A protein and the small-molecule ligand that binds it are described below.
Small molecule (SMILES): COc1ccc(OCc2ccc(COc3c(Cl)cccc3Cl)cc2)c(Cl)c1

Sequence of chain 19.C:
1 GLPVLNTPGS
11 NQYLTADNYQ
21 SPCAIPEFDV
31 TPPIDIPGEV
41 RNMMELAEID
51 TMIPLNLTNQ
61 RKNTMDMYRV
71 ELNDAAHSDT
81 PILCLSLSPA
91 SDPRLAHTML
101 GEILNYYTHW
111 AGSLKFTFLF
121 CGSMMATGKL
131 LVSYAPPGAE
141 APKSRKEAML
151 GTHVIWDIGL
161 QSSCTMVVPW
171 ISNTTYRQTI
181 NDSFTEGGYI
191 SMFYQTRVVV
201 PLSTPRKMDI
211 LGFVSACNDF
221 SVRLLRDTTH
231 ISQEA

Sequence of chain 19.A:
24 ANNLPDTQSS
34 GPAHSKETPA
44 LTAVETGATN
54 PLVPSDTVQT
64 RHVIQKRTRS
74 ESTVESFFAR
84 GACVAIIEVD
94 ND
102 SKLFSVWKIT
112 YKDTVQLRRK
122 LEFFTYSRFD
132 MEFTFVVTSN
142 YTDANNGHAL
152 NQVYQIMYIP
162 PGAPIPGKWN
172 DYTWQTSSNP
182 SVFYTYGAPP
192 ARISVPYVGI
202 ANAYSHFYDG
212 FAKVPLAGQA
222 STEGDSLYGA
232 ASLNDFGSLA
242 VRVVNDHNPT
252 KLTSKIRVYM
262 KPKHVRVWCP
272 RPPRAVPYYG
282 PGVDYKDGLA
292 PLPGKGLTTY

Binding-site contacts:
Ligand atom O2 contacts residue VAL196 of chain 19.A at 3.4 Å.
Ligand atom CL2 contacts residue ALA24 of chain 19.C at 3.5 Å.
Ligand atom C7 contacts residue MET132 of chain 19.A at 3.3 Å (hydrophobic).
Ligand atom C20 contacts residue LEU240 of chain 19.A at 3.8 Å (hydrophobic).
Ligand atom C2 contacts residue PHE237 of chain 19.A at 3.6 Å (hydrophobic).
Ligand atom CL3 contacts residue LEU240 of chain 19.A at 3.8 Å.
Ligand atom C10 contacts residue TYR159 of chain 19.A at 3.5 Å (hydrophobic).
Ligand atom O1 contacts residue PHE237 of chain 19.A at 3.8 Å.
Ligand atom C5 contacts residue TYR112 of chain 19.A at 3.5 Å (hydrophobic).
Ligand atom C9 contacts residue PHE237 of chain 19.A at 3.7 Å (hydrophobic).
Ligand atom C16 contacts residue TYR159 of chain 19.A at 3.8 Å (hydrophobic).
Ligand atom C1 contacts residue TYR205 of chain 19.A at 3.8 Å (hydrophobic).
Ligand atom C14 contacts residue TYR159 of chain 19.A at 3.5 Å (hydrophobic).
Ligand atom O3 contacts residue TYR112 of chain 19.A at 3.6 Å.
Ligand atom O1 contacts residue ILE110 of chain 19.A at 3.7 Å.
Ligand atom C8 contacts residue MET132 of chain 19.A at 3.4 Å (hydrophobic).
Ligand atom O3 contacts residue PHE130 of chain 19.A at 3.6 Å.
Ligand atom C6 contacts residue TYR112 of chain 19.A at 3.7 Å (hydrophobic).
Ligand atom C20 contacts residue ILE194 of chain 19.A at 3.8 Å (hydrophobic).
Ligand atom C13 contacts residue PHE134 of chain 19.A at 3.7 Å (hydrophobic).
Ligand atom O1 contacts residue MET132 of chain 19.A at 3.7 Å.
Ligand atom C16 contacts residue ALA24 of chain 19.C at 3.8 Å (hydrophobic).
Ligand atom C9 contacts residue VAL199 of chain 19.A at 3.6 Å (hydrophobic).
Ligand atom C3 contacts residue MET132 of chain 19.A at 3.7 Å (hydrophobic).
Ligand atom C17 contacts residue TYR159 of chain 19.A at 3.7 Å (hydrophobic).
Ligand atom C19 contacts residue LEU240 of chain 19.A at 3.8 Å (hydrophobic).
Ligand atom C21 contacts residue HIS207 of chain 19.A at 3.6 Å.
Ligand atom C13 contacts residue MET132 of chain 19.A at 3.4 Å (hydrophobic).
Ligand atom C13 contacts residue ILE110 of chain 19.A at 3.7 Å (hydrophobic).
Ligand atom CL2 contacts residue TYR159 of chain 19.A at 3.6 Å.
Ligand atom CL3 contacts residue PHE134 of chain 19.A at 3.8 Å.
Ligand atom C12 contacts residue ILE110 of chain 19.A at 3.8 Å (hydrophobic).
Ligand atom C21 contacts residue SER128 of chain 19.A at 3.8 Å.
Ligand atom C12 contacts residue PHE134 of chain 19.A at 3.8 Å (hydrophobic).
Ligand atom C11 contacts residue ILE110 of chain 19.A at 3.8 Å (hydrophobic).
Ligand atom C4 contacts residue MET132 of chain 19.A at 3.8 Å (hydrophobic).
Ligand atom C21 contacts residue TYR205 of chain 19.A at 3.8 Å (hydrophobic).
Ligand atom C17 contacts residue ALA24 of chain 19.C at 3.7 Å (hydrophobic).
Ligand atom CL2 contacts residue ILE25 of chain 19.C at 3.4 Å.
Ligand atom C7 contacts residue PHE237 of chain 19.A at 3.5 Å (hydrophobic).